The small molecule below binds the protein below.
Small molecule (SMILES): CCCCCCCC(=O)OC[C@H](COP(=O)(O)O[C@@H]1[C@H](O)[C@H](O)[C@@H](OP(=O)(O)O)[C@H](OP(=O)(O)O)[C@H]1O)OC(=O)CCCCCCC

Binding-site contacts:
Ligand atom O1B contacts residue ILE847 of chain 1.B at 3.8 Å.
Ligand atom P4 contacts residue LYS606 of chain 1.A at 3.8 Å.
Ligand atom C5A contacts residue SER740 of chain 1.B at 3.3 Å.
Ligand atom O52 contacts residue SER680 of chain 1.B at 2.5 Å (h-bond).
Ligand atom O11 contacts residue ARG852 of chain 1.B at 2.9 Å (salt-bridge).
Ligand atom O53 contacts residue ARG689 of chain 1.B at 3.1 Å (salt-bridge).
Ligand atom P5 contacts residue LYS606 of chain 1.A at 3.9 Å.
Ligand atom O11 contacts residue SER851 of chain 1.B at 2.5 Å (h-bond).
Ligand atom C7B contacts residue ILE747 of chain 1.B at 3.4 Å (hydrophobic).
Ligand atom O43 contacts residue ARG852 of chain 1.B at 3.9 Å.
Ligand atom C5A contacts residue VAL743 of chain 1.B at 3.9 Å (hydrophobic).
Ligand atom O52 contacts residue ARG999 of chain 1.B at 3.7 Å.
Ligand atom O53 contacts residue LYS606 of chain 1.A at 2.6 Å (salt-bridge).
Ligand atom C8A contacts residue VAL744 of chain 1.B at 3.7 Å (hydrophobic).
Ligand atom O1A contacts residue ILE697 of chain 1.B at 3.5 Å.
Ligand atom O3 contacts residue LYS606 of chain 1.A at 3.7 Å.
Ligand atom P5 contacts residue SER680 of chain 1.B at 3.9 Å.
Ligand atom O1B contacts residue VAL850 of chain 1.B at 3.3 Å.
Ligand atom C2A contacts residue PHE736 of chain 1.B at 3.8 Å (hydrophobic).
Ligand atom C7A contacts residue SER740 of chain 1.B at 3.1 Å.
Ligand atom C4 contacts residue LYS606 of chain 1.A at 3.3 Å.
Ligand atom P5 contacts residue ARG689 of chain 1.B at 3.4 Å.
Ligand atom C7A contacts residue VAL744 of chain 1.B at 3.8 Å (hydrophobic).
Ligand atom C3B contacts residue ILE847 of chain 1.B at 3.5 Å (hydrophobic).
Ligand atom C6A contacts residue SER740 of chain 1.B at 3.7 Å.
Ligand atom O3C contacts residue SER851 of chain 1.B at 3.8 Å.
Ligand atom O6 contacts residue VAL850 of chain 1.B at 3.8 Å.
Ligand atom C1B contacts residue VAL850 of chain 1.B at 3.8 Å (hydrophobic).
Ligand atom C8A contacts residue PHE701 of chain 1.B at 3.4 Å (hydrophobic).
Ligand atom O12 contacts residue ASN853 of chain 1.B at 3.3 Å (h-bond).
Ligand atom O2 contacts residue ASN693 of chain 1.B at 3.4 Å (h-bond).
Ligand atom O41 contacts residue LYS606 of chain 1.A at 3.1 Å (salt-bridge).
Ligand atom O11 contacts residue ASN853 of chain 1.B at 3.7 Å.
Ligand atom O52 contacts residue ARG689 of chain 1.B at 2.7 Å (salt-bridge).
Ligand atom P1 contacts residue SER851 of chain 1.B at 3.9 Å.
Ligand atom O4 contacts residue LYS606 of chain 1.A at 3.4 Å (salt-bridge).
Ligand atom C3A contacts residue PHE736 of chain 1.B at 3.8 Å (hydrophobic).
Ligand atom O3C contacts residue VAL850 of chain 1.B at 3.5 Å.
Ligand atom C1C contacts residue SER851 of chain 1.B at 3.6 Å.
Ligand atom O42 contacts residue ARG852 of chain 1.B at 3.9 Å.

Sequence of chain 1.A:
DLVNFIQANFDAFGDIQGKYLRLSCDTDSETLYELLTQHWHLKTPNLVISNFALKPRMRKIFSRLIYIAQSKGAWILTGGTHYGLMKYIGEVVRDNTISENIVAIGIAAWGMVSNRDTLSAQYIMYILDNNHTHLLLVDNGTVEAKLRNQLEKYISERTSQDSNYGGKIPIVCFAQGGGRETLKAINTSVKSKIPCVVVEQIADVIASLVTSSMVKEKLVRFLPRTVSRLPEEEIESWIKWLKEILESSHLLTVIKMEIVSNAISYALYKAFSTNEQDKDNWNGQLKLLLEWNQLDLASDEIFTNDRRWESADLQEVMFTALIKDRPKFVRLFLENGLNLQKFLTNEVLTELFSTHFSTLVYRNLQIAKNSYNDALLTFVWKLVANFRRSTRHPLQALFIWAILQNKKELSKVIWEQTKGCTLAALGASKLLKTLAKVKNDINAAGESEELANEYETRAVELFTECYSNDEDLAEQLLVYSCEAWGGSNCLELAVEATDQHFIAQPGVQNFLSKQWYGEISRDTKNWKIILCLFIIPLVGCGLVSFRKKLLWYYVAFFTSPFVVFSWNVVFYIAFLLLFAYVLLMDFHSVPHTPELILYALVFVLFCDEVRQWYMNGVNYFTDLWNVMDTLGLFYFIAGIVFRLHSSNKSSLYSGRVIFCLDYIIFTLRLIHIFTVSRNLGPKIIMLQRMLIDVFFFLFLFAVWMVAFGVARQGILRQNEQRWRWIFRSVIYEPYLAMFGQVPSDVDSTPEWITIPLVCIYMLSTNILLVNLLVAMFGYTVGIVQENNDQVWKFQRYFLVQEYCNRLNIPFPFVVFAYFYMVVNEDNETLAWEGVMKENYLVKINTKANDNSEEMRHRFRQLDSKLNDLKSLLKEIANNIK

Sequence of chain 1.B:
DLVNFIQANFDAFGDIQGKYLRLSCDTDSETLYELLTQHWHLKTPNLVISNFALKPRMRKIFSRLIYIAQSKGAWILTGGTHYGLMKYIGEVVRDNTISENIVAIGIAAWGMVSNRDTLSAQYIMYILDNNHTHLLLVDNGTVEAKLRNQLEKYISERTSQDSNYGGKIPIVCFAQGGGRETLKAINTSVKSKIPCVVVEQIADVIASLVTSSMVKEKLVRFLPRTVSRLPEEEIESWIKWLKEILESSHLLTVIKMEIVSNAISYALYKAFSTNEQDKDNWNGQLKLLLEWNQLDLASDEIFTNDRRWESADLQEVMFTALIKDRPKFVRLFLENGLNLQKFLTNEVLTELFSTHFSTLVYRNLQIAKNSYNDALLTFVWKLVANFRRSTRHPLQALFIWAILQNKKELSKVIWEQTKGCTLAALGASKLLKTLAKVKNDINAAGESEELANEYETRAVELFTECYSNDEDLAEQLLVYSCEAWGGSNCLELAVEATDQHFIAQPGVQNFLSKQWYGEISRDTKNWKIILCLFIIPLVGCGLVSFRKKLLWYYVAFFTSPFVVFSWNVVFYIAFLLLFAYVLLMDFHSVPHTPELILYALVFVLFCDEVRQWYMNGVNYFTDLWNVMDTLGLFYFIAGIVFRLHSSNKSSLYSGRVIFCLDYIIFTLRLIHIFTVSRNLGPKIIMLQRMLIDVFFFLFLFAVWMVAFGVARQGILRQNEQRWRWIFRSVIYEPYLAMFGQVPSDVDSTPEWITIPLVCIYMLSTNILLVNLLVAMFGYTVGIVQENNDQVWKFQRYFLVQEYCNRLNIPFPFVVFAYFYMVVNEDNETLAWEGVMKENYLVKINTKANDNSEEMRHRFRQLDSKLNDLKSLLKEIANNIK